This small molecule binds to this protein.
Small molecule (SMILES): O=C(O)CS

Sequence of chain 1.A:
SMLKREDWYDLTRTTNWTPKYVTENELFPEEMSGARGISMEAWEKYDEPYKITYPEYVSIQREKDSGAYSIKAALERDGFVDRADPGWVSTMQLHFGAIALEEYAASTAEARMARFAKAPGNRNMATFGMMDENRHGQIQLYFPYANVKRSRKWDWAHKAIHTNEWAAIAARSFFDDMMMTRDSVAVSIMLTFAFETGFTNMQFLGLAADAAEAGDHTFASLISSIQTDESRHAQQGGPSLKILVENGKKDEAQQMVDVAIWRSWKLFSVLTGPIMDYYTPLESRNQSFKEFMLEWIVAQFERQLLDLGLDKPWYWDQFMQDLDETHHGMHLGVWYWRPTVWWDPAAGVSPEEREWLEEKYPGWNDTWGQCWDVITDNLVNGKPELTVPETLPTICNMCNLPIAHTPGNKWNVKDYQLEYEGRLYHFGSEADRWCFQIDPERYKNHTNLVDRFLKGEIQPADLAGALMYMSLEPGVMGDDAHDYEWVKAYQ

Binding-site contacts:
Ligand atom O contacts residue FE1 of chain 1.D at 3.5 Å.
Ligand atom S2 contacts residue PHE196 of chain 1.A at 4.2 Å.
Ligand atom S2 contacts residue MET180 of chain 1.A at 3.8 Å.
Ligand atom CA contacts residue FE1 of chain 1.E at 4.2 Å.
Ligand atom OXT contacts residue FE1 of chain 1.D at 2.2 Å.
Ligand atom O contacts residue GLU231 of chain 1.A at 3.9 Å.
Ligand atom CA contacts residue GLU197 of chain 1.A at 3.8 Å.
Ligand atom CA contacts residue MET180 of chain 1.A at 4.1 Å (hydrophobic).
Ligand atom OXT contacts residue GLU197 of chain 1.A at 3.1 Å (salt-bridge).
Ligand atom C contacts residue FE1 of chain 1.E at 3.1 Å.
Ligand atom O contacts residue GLU197 of chain 1.A at 3.9 Å.
Ligand atom C contacts residue GLU104 of chain 1.A at 3.0 Å.
Ligand atom C contacts residue GLU231 of chain 1.A at 4.1 Å.
Ligand atom OXT contacts residue OH1 of chain 1.F at 2.6 Å (h-bond).
Ligand atom CA contacts residue ALA107 of chain 1.A at 3.8 Å (hydrophobic).
Ligand atom CA contacts residue FE1 of chain 1.D at 4.0 Å.
Ligand atom OXT contacts residue GLU134 of chain 1.A at 2.7 Å (salt-bridge).
Ligand atom O contacts residue THR201 of chain 1.A at 4.2 Å.
Ligand atom C contacts residue GLU197 of chain 1.A at 3.4 Å.
Ligand atom O contacts residue OH1 of chain 1.F at 4.0 Å.
Ligand atom CA contacts residue GLU134 of chain 1.A at 3.9 Å.
Ligand atom C contacts residue OH1 of chain 1.F at 3.7 Å.
Ligand atom OXT contacts residue GLU231 of chain 1.A at 3.8 Å.
Ligand atom OXT contacts residue HIS137 of chain 1.A at 4.1 Å.
Ligand atom CA contacts residue GLU104 of chain 1.A at 3.5 Å.
Ligand atom S2 contacts residue GLU103 of chain 1.A at 4.3 Å.
Ligand atom O contacts residue GLU104 of chain 1.A at 3.6 Å.
Ligand atom C contacts residue FE1 of chain 1.D at 3.0 Å.
Ligand atom O contacts residue FE1 of chain 1.E at 3.6 Å.
Ligand atom S2 contacts residue GLU104 of chain 1.A at 4.1 Å.
Ligand atom C contacts residue GLU134 of chain 1.A at 3.6 Å.
Ligand atom OXT contacts residue HIS234 of chain 1.A at 4.3 Å.
Ligand atom OXT contacts residue FE1 of chain 1.E at 2.0 Å.
Ligand atom S2 contacts residue PHE176 of chain 1.A at 3.6 Å.
Ligand atom OXT contacts residue GLU104 of chain 1.A at 2.7 Å (salt-bridge).